Binding-site contacts:
Ligand atom C20 contacts residue LEU434 of chain 1.B at 3.7 Å (hydrophobic).
Ligand atom C28 contacts residue TYR377 of chain 1.B at 3.5 Å (hydrophobic).
Ligand atom CL1 contacts residue ARG306 of chain 1.B at 2.7 Å.
Ligand atom O4 contacts residue ARG1300 of chain 1.B at 3.8 Å.
Ligand atom C30 contacts residue TYR377 of chain 1.B at 3.0 Å (hydrophobic).
Ligand atom C23 contacts residue ILE381 of chain 1.B at 4.0 Å (hydrophobic).
Ligand atom C24 contacts residue ILE381 of chain 1.B at 3.9 Å (hydrophobic).
Ligand atom C29 contacts residue TYR377 of chain 1.B at 3.8 Å (hydrophobic).
Ligand atom C23 contacts residue PHE433 of chain 1.B at 3.9 Å (hydrophobic).
Ligand atom C14 contacts residue PHE433 of chain 1.B at 3.6 Å (hydrophobic).
Ligand atom C22 contacts residue ARG1246 of chain 1.B at 3.2 Å.
Ligand atom C25 contacts residue LEU434 of chain 1.B at 3.9 Å (hydrophobic).
Ligand atom CL1 contacts residue ASN437 of chain 1.B at 3.1 Å.
Ligand atom C12 contacts residue PHE433 of chain 1.B at 3.8 Å (hydrophobic).
Ligand atom C25 contacts residue PHE433 of chain 1.B at 3.9 Å (hydrophobic).
Ligand atom C31 contacts residue LEU592 of chain 1.B at 3.7 Å (hydrophobic).
Ligand atom C20 contacts residue PHE433 of chain 1.B at 3.5 Å (hydrophobic).
Ligand atom C18 contacts residue ARG1246 of chain 1.B at 3.9 Å.
Ligand atom C32 contacts residue TYR377 of chain 1.B at 3.0 Å (hydrophobic).
Ligand atom O3 contacts residue THR1242 of chain 1.B at 3.0 Å (h-bond).
Ligand atom C32 contacts residue LEU592 of chain 1.B at 3.4 Å (hydrophobic).
Ligand atom S2 contacts residue ARG1246 of chain 1.B at 3.7 Å.
Ligand atom C17 contacts residue ARG1246 of chain 1.B at 4.0 Å.
Ligand atom C31 contacts residue TYR377 of chain 1.B at 3.4 Å (hydrophobic).
Ligand atom O4 contacts residue ARG1246 of chain 1.B at 2.6 Å (salt-bridge).
Ligand atom N10 contacts residue LEU434 of chain 1.B at 3.3 Å.
Ligand atom C31 contacts residue ASN437 of chain 1.B at 4.1 Å.
Ligand atom C17 contacts residue THR1242 of chain 1.B at 3.6 Å.
Ligand atom C21 contacts residue TRP430 of chain 1.B at 4.0 Å (hydrophobic).
Ligand atom O3 contacts residue ARG1246 of chain 1.B at 3.0 Å (salt-bridge).
Ligand atom C27 contacts residue TYR377 of chain 1.B at 3.8 Å (hydrophobic).
Ligand atom C20 contacts residue ILE381 of chain 1.B at 3.9 Å (hydrophobic).
Ligand atom C29 contacts residue ASN437 of chain 1.B at 3.9 Å.
Ligand atom C30 contacts residue LEU592 of chain 1.B at 3.9 Å (hydrophobic).
Ligand atom C15 contacts residue LEU1241 of chain 1.B at 4.0 Å (hydrophobic).
Ligand atom O3 contacts residue ASN1245 of chain 1.B at 4.1 Å.
Ligand atom C23 contacts residue TRP430 of chain 1.B at 4.0 Å (hydrophobic).
Ligand atom N8 contacts residue THR1242 of chain 1.B at 3.4 Å (h-bond).
Ligand atom C13 contacts residue LEU1241 of chain 1.B at 4.0 Å (hydrophobic).
Ligand atom C19 contacts residue ILE381 of chain 1.B at 3.6 Å (hydrophobic).

The protein below binds the small molecule below.
Small molecule (SMILES): COc1ccc(Cl)cc1C(=O)NCCc1ccc(S(=O)(=O)NC(=O)NC2CCCCC2)cc1

Sequence of chain 1.B:
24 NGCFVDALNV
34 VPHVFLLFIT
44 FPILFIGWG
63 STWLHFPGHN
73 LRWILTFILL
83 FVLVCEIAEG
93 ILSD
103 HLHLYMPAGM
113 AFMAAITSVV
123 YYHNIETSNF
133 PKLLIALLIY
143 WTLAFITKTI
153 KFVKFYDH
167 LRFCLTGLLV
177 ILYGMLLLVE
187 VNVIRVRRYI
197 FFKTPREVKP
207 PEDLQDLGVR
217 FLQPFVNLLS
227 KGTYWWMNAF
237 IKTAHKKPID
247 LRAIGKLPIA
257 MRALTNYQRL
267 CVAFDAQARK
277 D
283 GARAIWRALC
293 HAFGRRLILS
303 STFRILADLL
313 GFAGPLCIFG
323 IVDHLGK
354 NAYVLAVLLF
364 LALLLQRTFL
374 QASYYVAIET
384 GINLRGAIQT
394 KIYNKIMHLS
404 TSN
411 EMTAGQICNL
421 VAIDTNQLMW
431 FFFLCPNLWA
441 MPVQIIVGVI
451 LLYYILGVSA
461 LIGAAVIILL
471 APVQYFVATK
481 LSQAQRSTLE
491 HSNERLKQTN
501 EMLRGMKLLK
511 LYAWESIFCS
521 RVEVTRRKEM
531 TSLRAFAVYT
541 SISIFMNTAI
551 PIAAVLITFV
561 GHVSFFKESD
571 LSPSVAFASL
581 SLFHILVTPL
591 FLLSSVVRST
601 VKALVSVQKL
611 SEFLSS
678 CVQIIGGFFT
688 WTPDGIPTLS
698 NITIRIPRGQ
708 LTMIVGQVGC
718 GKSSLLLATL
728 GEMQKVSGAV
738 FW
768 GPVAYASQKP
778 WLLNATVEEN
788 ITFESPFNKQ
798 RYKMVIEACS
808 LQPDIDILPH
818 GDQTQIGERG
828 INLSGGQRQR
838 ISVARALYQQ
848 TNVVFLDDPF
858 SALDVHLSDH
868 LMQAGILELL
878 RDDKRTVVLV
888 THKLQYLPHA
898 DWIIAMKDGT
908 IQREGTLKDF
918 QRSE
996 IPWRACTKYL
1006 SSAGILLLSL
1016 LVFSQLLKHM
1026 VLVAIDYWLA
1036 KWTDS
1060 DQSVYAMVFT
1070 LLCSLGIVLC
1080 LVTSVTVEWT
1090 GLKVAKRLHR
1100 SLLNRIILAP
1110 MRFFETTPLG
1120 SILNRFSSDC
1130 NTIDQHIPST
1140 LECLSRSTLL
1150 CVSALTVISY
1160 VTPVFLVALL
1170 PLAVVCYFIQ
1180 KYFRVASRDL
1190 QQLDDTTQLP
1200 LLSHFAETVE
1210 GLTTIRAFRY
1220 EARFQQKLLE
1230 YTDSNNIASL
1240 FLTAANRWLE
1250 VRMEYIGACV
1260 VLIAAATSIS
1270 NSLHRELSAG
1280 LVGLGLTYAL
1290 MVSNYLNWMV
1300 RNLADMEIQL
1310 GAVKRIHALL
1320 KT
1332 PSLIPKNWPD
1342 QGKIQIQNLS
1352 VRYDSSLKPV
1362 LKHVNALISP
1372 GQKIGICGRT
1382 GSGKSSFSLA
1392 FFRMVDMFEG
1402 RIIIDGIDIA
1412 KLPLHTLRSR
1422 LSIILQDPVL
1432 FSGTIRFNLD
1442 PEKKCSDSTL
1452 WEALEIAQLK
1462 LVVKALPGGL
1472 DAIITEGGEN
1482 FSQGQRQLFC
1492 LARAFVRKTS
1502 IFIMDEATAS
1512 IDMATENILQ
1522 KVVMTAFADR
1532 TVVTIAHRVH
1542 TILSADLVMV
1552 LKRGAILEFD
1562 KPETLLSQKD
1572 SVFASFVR